Binding-site contacts:
Ligand atom N2 contacts residue ASN741 of chain 1.A at 3.1 Å (h-bond).
Ligand atom C2 contacts residue ASN741 of chain 1.A at 2.6 Å.
Ligand atom C4 contacts residue ASN741 of chain 1.A at 4.2 Å.
Ligand atom O5 contacts residue ASN741 of chain 1.A at 2.3 Å (h-bond).
Ligand atom C1 contacts residue ASN741 of chain 1.A at 1.4 Å.
Ligand atom C7 contacts residue ASN741 of chain 1.A at 3.0 Å.
Ligand atom C8 contacts residue ASN741 of chain 1.A at 3.1 Å.
Ligand atom C5 contacts residue ASN741 of chain 1.A at 3.6 Å.
Ligand atom C3 contacts residue ASN741 of chain 1.A at 3.9 Å.
Ligand atom O7 contacts residue ASN741 of chain 1.A at 3.4 Å (h-bond).

The small molecule below binds the protein below.
Small molecule (SMILES): CC(=O)N[C@@H]1[C@@H](O)[C@H](O)[C@@H](CO)O[C@H]1O

Sequence of chain 1.A:
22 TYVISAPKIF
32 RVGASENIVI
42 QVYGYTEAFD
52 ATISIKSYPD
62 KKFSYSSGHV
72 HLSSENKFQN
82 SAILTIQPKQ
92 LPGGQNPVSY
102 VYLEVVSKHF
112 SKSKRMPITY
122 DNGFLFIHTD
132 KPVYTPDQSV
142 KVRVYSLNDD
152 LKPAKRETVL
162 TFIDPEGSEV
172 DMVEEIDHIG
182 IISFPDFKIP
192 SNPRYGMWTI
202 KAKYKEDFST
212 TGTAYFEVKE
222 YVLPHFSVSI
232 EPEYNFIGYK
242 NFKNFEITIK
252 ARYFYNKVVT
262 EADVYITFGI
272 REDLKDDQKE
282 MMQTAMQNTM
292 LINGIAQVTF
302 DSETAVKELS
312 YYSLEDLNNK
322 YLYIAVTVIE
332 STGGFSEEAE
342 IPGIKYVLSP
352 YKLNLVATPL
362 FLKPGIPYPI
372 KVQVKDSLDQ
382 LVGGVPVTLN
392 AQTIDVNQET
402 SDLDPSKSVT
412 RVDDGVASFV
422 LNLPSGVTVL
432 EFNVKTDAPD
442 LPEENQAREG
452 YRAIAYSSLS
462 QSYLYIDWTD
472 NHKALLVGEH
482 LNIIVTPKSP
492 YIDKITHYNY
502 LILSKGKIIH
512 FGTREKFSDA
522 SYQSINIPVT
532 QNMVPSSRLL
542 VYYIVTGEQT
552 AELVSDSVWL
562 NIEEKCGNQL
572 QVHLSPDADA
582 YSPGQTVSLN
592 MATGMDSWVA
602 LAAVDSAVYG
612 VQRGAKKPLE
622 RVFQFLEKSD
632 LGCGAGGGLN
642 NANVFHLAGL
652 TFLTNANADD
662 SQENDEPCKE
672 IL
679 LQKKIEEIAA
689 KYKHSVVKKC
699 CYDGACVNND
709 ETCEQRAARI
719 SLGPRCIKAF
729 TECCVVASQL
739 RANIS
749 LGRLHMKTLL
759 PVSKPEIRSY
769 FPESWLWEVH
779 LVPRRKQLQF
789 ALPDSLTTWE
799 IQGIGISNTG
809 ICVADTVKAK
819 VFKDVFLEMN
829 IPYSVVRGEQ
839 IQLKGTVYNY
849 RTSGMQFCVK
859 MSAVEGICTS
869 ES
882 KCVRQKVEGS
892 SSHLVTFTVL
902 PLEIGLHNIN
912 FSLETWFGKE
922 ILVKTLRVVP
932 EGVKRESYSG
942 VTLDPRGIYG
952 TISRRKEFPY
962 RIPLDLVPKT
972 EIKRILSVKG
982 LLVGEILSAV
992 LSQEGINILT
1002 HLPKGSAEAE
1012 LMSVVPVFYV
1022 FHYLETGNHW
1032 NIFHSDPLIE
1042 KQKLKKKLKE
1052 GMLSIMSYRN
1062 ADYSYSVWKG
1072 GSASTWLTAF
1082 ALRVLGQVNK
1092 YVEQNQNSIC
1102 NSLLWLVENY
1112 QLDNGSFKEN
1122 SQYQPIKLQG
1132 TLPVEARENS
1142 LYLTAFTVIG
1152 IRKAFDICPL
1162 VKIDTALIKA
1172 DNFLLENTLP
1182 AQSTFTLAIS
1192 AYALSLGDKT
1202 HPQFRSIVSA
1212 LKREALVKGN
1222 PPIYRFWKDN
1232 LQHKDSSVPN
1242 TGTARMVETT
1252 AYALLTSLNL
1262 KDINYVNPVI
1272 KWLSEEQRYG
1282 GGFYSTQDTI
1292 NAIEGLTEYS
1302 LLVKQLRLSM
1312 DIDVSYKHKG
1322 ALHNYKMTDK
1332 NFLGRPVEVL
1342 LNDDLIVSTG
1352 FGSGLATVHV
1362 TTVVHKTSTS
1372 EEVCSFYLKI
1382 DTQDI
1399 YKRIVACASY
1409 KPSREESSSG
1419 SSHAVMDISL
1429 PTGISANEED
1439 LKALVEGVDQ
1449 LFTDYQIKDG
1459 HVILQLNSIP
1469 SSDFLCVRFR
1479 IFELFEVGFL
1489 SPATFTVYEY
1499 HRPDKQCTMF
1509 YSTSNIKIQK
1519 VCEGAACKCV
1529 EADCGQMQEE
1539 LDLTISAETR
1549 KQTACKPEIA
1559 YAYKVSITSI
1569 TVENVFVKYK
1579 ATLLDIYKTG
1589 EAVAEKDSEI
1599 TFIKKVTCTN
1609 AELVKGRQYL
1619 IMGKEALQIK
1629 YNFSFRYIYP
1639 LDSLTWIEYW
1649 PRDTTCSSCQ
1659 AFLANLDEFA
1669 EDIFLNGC